Sequence of chain 1.B:
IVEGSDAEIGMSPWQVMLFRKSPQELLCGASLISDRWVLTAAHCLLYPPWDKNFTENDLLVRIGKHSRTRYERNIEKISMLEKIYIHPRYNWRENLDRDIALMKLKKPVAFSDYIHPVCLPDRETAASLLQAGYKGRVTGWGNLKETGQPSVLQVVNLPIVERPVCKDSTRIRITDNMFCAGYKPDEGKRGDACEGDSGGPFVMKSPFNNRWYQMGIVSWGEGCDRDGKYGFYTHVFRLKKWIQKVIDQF

Binding-site contacts:
Ligand atom C7 contacts residue ARG93 of chain 1.B at 3.2 Å.
Ligand atom C1 contacts residue ASN95 of chain 1.B at 3.9 Å.
Ligand atom BR contacts residue TRP227 of chain 1.B at 3.5 Å.
Ligand atom C6 contacts residue ARG93 of chain 1.B at 3.8 Å.
Ligand atom C4 contacts residue TYR47 of chain 1.B at 3.7 Å (hydrophobic).
Ligand atom C contacts residue GLU94 of chain 1.B at 3.7 Å.
Ligand atom C contacts residue ILE179 of chain 1.B at 3.7 Å (hydrophobic).
Ligand atom N contacts residue TRP92 of chain 1.B at 4.4 Å.
Ligand atom C2 contacts residue GLU94 of chain 1.B at 3.4 Å.
Ligand atom C3 contacts residue TYR47 of chain 1.B at 3.5 Å (hydrophobic).
Ligand atom C2 contacts residue TYR47 of chain 1.B at 4.2 Å (hydrophobic).
Ligand atom C5 contacts residue ILE179 of chain 1.B at 4.4 Å (hydrophobic).
Ligand atom C1 contacts residue GLU94 of chain 1.B at 3.6 Å.
Ligand atom C3 contacts residue ARG93 of chain 1.B at 4.5 Å.
Ligand atom O contacts residue ARG93 of chain 1.B at 4.4 Å.
Ligand atom C5 contacts residue GLU94 of chain 1.B at 3.7 Å.
Ligand atom C7 contacts residue PRO49 of chain 1.B at 4.2 Å (hydrophobic).
Ligand atom BR contacts residue LEU96 of chain 1.B at 4.1 Å.
Ligand atom BR contacts residue ILE179 of chain 1.B at 4.3 Å.
Ligand atom C3 contacts residue TRP92 of chain 1.B at 3.9 Å (hydrophobic).
Ligand atom C7 contacts residue TRP92 of chain 1.B at 3.5 Å (hydrophobic).
Ligand atom C6 contacts residue GLU94 of chain 1.B at 4.2 Å.
Ligand atom C6 contacts residue TYR47 of chain 1.B at 3.8 Å (hydrophobic).
Ligand atom C1 contacts residue ILE179 of chain 1.B at 4.5 Å (hydrophobic).
Ligand atom N contacts residue ARG93 of chain 1.B at 3.5 Å (salt-bridge).
Ligand atom C2 contacts residue ASN95 of chain 1.B at 3.7 Å.
Ligand atom C3 contacts residue ASN95 of chain 1.B at 4.1 Å.
Ligand atom C4 contacts residue ARG93 of chain 1.B at 4.5 Å.
Ligand atom C4 contacts residue GLU94 of chain 1.B at 3.5 Å.
Ligand atom N contacts residue TYR47 of chain 1.B at 4.3 Å.
Ligand atom BR contacts residue ASN95 of chain 1.B at 3.8 Å.
Ligand atom C3 contacts residue GLU94 of chain 1.B at 3.3 Å.
Ligand atom N contacts residue PRO49 of chain 1.B at 4.0 Å.
Ligand atom C1 contacts residue LEU96 of chain 1.B at 4.5 Å (hydrophobic).
Ligand atom C7 contacts residue TYR47 of chain 1.B at 3.5 Å (hydrophobic).
Ligand atom C2 contacts residue LEU96 of chain 1.B at 3.8 Å (hydrophobic).

A protein and the small-molecule ligand that binds it are described below.
Small molecule (SMILES): NCC(=O)c1ccc(Br)cc1